The protein below binds the small molecule below.
Small molecule (SMILES): Nc1nc2c(c(=O)[nH]1)N=C(CO)CN2

Sequence of chain 1.C:
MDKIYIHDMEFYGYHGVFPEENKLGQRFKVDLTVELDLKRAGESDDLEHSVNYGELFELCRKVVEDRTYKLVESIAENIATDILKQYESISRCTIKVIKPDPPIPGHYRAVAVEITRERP

Binding-site contacts:
Ligand atom C6 contacts residue LEU47 of chain 1.E at 3.9 Å (hydrophobic).
Ligand atom C11 contacts residue VAL17 of chain 1.C at 3.9 Å (hydrophobic).
Ligand atom C11 contacts residue LYS99 of chain 1.C at 3.5 Å.
Ligand atom C10 contacts residue TYR53 of chain 1.E at 3.4 Å (hydrophobic).
Ligand atom C2 contacts residue TYR53 of chain 1.E at 3.3 Å (hydrophobic).
Ligand atom N7 contacts residue GLU73 of chain 1.C at 2.8 Å (salt-bridge).
Ligand atom N7 contacts residue TYR53 of chain 1.E at 3.6 Å.
Ligand atom N6 contacts residue GLU73 of chain 1.C at 2.8 Å (salt-bridge).
Ligand atom C11 contacts residue PHE18 of chain 1.C at 3.7 Å (hydrophobic).
Ligand atom C6 contacts residue TYR53 of chain 1.E at 3.5 Å (hydrophobic).
Ligand atom N5 contacts residue ASN52 of chain 1.E at 3.6 Å.
Ligand atom O4 contacts residue GLY16 of chain 1.C at 3.4 Å.
Ligand atom C11 contacts residue GLU21 of chain 1.C at 3.4 Å.
Ligand atom N6 contacts residue SER50 of chain 1.E at 3.5 Å (h-bond).
Ligand atom C8 contacts residue GLU73 of chain 1.C at 3.6 Å.
Ligand atom C9 contacts residue TYR53 of chain 1.E at 3.3 Å (hydrophobic).
Ligand atom O4 contacts residue LYS99 of chain 1.C at 3.1 Å (salt-bridge).
Ligand atom O8 contacts residue GLU73 of chain 1.C at 3.5 Å (salt-bridge).
Ligand atom N4 contacts residue ASN52 of chain 1.E at 2.9 Å (h-bond).
Ligand atom C6 contacts residue GLU73 of chain 1.C at 3.6 Å.
Ligand atom C3 contacts residue TYR53 of chain 1.E at 3.5 Å (hydrophobic).
Ligand atom N1 contacts residue TYR53 of chain 1.E at 3.3 Å (h-bond).
Ligand atom O8 contacts residue VAL72 of chain 1.C at 3.1 Å (h-bond).
Ligand atom N6 contacts residue VAL51 of chain 1.E at 2.9 Å (h-bond).
Ligand atom O8 contacts residue LEU71 of chain 1.C at 3.3 Å.
Ligand atom N5 contacts residue LEU47 of chain 1.E at 3.6 Å.
Ligand atom C10 contacts residue LEU47 of chain 1.E at 3.9 Å (hydrophobic).
Ligand atom N5 contacts residue VAL51 of chain 1.E at 3.6 Å.
Ligand atom C6 contacts residue VAL51 of chain 1.E at 3.7 Å (hydrophobic).
Ligand atom N5 contacts residue TYR53 of chain 1.E at 3.3 Å (h-bond).
Ligand atom N1 contacts residue VAL17 of chain 1.C at 3.6 Å.
Ligand atom C11 contacts residue TYR53 of chain 1.E at 3.5 Å (hydrophobic).
Ligand atom O4 contacts residue VAL17 of chain 1.C at 2.7 Å (h-bond).
Ligand atom C8 contacts residue TYR53 of chain 1.E at 3.5 Å (hydrophobic).
Ligand atom C8 contacts residue LEU71 of chain 1.C at 3.8 Å (hydrophobic).
Ligand atom C3 contacts residue ASN52 of chain 1.E at 3.5 Å.
Ligand atom N6 contacts residue ILE4 of chain 1.E at 3.9 Å.
Ligand atom O4 contacts residue GLU21 of chain 1.C at 2.8 Å (salt-bridge).
Ligand atom C2 contacts residue VAL17 of chain 1.C at 3.8 Å (hydrophobic).
Ligand atom N4 contacts residue TYR53 of chain 1.E at 3.8 Å.

Sequence of chain 1.E:
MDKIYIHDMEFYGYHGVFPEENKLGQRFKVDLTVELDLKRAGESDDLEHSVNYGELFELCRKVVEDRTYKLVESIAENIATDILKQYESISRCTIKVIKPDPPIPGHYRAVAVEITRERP